Binding-site contacts:
Ligand atom C1 contacts residue GLU256 of chain 6.A at 4.5 Å.
Ligand atom O6 contacts residue LYS175 of chain 6.A at 4.2 Å.
Ligand atom C3 contacts residue LEU172 of chain 6.A at 4.4 Å (hydrophobic).
Ligand atom C4 contacts residue GLU256 of chain 6.A at 3.9 Å.
Ligand atom C2 contacts residue LEU172 of chain 6.A at 3.6 Å (hydrophobic).
Ligand atom O6 contacts residue LEU172 of chain 6.A at 4.0 Å.
Ligand atom C1 contacts residue ILE260 of chain 6.A at 4.3 Å (hydrophobic).
Ligand atom C1 contacts residue LEU172 of chain 6.A at 3.7 Å (hydrophobic).
Ligand atom C1 contacts residue ASN259 of chain 6.A at 4.4 Å.

A small-molecule ligand and the protein it binds are described below.
Small molecule (SMILES): C[C@@H](O)[C@@H](C)O

Sequence of chain 6.A:
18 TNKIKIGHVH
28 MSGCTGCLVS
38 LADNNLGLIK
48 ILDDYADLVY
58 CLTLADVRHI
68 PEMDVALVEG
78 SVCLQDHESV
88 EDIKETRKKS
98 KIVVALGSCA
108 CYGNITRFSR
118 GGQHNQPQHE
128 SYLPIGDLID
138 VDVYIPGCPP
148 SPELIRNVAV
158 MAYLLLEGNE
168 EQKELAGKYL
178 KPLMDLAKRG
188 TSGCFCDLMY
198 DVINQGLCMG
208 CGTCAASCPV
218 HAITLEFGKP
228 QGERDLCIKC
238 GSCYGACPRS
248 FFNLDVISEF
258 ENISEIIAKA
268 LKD